Binding-site contacts:
Ligand atom C4 contacts residue VAL44 of chain 1.A at 4.2 Å (hydrophobic).
Ligand atom C5 contacts residue GLY110 of chain 1.A at 3.8 Å.
Ligand atom S contacts residue ILE36 of chain 1.A at 3.3 Å.
Ligand atom C8 contacts residue ILE36 of chain 1.A at 3.7 Å (hydrophobic).
Ligand atom C5 contacts residue ALA56 of chain 1.A at 3.5 Å (hydrophobic).
Ligand atom C7 contacts residue LEU159 of chain 1.A at 3.7 Å (hydrophobic).
Ligand atom C7 contacts residue ILE36 of chain 1.A at 3.8 Å (hydrophobic).
Ligand atom C8 contacts residue LEU159 of chain 1.A at 3.6 Å (hydrophobic).
Ligand atom C9 contacts residue LEU159 of chain 1.A at 3.5 Å (hydrophobic).
Ligand atom C5 contacts residue GLU108 of chain 1.A at 3.4 Å.
Ligand atom N contacts residue VAL44 of chain 1.A at 3.8 Å.
Ligand atom C9 contacts residue ILE36 of chain 1.A at 4.2 Å (hydrophobic).
Ligand atom C4 contacts residue ALA56 of chain 1.A at 4.0 Å (hydrophobic).
Ligand atom C contacts residue VAL44 of chain 1.A at 4.1 Å (hydrophobic).
Ligand atom N1 contacts residue GLY110 of chain 1.A at 2.9 Å (h-bond).
Ligand atom N1 contacts residue GLU108 of chain 1.A at 3.9 Å.
Ligand atom C5 contacts residue CYS109 of chain 1.A at 4.1 Å (hydrophobic).
Ligand atom C2 contacts residue 7PE1 of chain 1.B at 3.7 Å.
Ligand atom C9 contacts residue 7PE1 of chain 1.F at 4.1 Å.
Ligand atom N contacts residue ILE168 of chain 1.A at 4.1 Å.
Ligand atom S contacts residue LEU159 of chain 1.A at 3.8 Å.
Ligand atom C3 contacts residue ILE91 of chain 1.A at 3.6 Å (hydrophobic).
Ligand atom N contacts residue 7PE1 of chain 1.B at 3.7 Å.
Ligand atom C6 contacts residue LEU159 of chain 1.A at 3.5 Å (hydrophobic).
Ligand atom C2 contacts residue VAL44 of chain 1.A at 3.9 Å (hydrophobic).
Ligand atom N1 contacts residue CYS109 of chain 1.A at 3.7 Å.
Ligand atom C3 contacts residue MET107 of chain 1.A at 4.2 Å (hydrophobic).
Ligand atom C9 contacts residue GLY110 of chain 1.A at 3.5 Å.
Ligand atom N1 contacts residue ALA56 of chain 1.A at 4.1 Å.
Ligand atom C4 contacts residue LEU159 of chain 1.A at 4.1 Å (hydrophobic).
Ligand atom C4 contacts residue ILE91 of chain 1.A at 4.0 Å (hydrophobic).
Ligand atom C6 contacts residue GLY110 of chain 1.A at 3.7 Å.
Ligand atom C8 contacts residue 7PE1 of chain 1.F at 3.6 Å.
Ligand atom C6 contacts residue ILE36 of chain 1.A at 4.1 Å (hydrophobic).
Ligand atom C1 contacts residue VAL44 of chain 1.A at 4.0 Å (hydrophobic).
Ligand atom C5 contacts residue LEU159 of chain 1.A at 3.6 Å (hydrophobic).
Ligand atom C3 contacts residue VAL44 of chain 1.A at 4.1 Å (hydrophobic).
Ligand atom C3 contacts residue ALA56 of chain 1.A at 4.1 Å (hydrophobic).
Ligand atom N1 contacts residue LEU159 of chain 1.A at 3.6 Å.
Ligand atom C5 contacts residue ILE91 of chain 1.A at 4.1 Å (hydrophobic).

Sequence of chain 1.A:
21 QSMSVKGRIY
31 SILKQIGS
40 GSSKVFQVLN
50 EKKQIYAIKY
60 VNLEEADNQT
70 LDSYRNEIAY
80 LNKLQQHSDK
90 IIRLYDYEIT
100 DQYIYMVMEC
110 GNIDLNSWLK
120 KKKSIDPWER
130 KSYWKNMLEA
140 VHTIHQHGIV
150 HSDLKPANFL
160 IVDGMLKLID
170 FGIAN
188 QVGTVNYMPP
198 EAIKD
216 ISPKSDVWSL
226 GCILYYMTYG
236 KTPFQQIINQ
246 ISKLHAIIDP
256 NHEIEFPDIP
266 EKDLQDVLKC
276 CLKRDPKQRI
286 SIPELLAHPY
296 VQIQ

This protein binds this small molecule.
Small molecule (SMILES): c1cc2cnc3ccsc3c2cn1